Binding-site contacts:
Ligand atom CG1 contacts residue PHE451 of chain 5.E at 3.4 Å (hydrophobic).
Ligand atom CZ contacts residue HIS446 of chain 5.E at 3.7 Å.
Ligand atom OH contacts residue THR445 of chain 5.E at 3.2 Å.
Ligand atom O contacts residue ARG149 of chain 5.E at 2.6 Å (salt-bridge).
Ligand atom CE1 contacts residue PRO180 of chain 5.A at 3.2 Å (hydrophobic).
Ligand atom OD1 contacts residue LYS339 of chain 5.E at 2.9 Å (salt-bridge).
Ligand atom OH contacts residue LEU239 of chain 5.A at 3.7 Å.
Ligand atom CE2 contacts residue MET179 of chain 5.A at 3.7 Å (hydrophobic).
Ligand atom CG contacts residue ARG450 of chain 5.E at 3.5 Å.
Ligand atom CG1 contacts residue GLU155 of chain 5.E at 3.8 Å.
Ligand atom CB contacts residue ARG450 of chain 5.E at 3.6 Å.
Ligand atom CG contacts residue PRO452 of chain 5.E at 3.5 Å (hydrophobic).
Ligand atom CZ contacts residue THR445 of chain 5.E at 3.4 Å.
Ligand atom CG contacts residue TYR244 of chain 5.A at 3.1 Å (hydrophobic).
Ligand atom CD1 contacts residue PRO180 of chain 5.A at 3.5 Å (hydrophobic).
Ligand atom C contacts residue ARG149 of chain 5.E at 3.8 Å.
Ligand atom CG2 contacts residue LEU145 of chain 5.E at 3.8 Å (hydrophobic).
Ligand atom CG contacts residue LYS339 of chain 5.E at 3.8 Å.
Ligand atom CD contacts residue ARG450 of chain 5.E at 2.9 Å.
Ligand atom OD1 contacts residue GLU155 of chain 5.E at 3.8 Å.
Ligand atom O contacts residue HIS446 of chain 5.E at 2.8 Å.
Ligand atom OH contacts residue HIS446 of chain 5.E at 3.1 Å (h-bond).
Ligand atom CE1 contacts residue THR445 of chain 5.E at 3.3 Å.
Ligand atom CB contacts residue LYS339 of chain 5.E at 2.9 Å.
Ligand atom OH contacts residue MET179 of chain 5.A at 3.4 Å (h-bond).
Ligand atom O contacts residue ARG450 of chain 5.E at 3.3 Å (salt-bridge).
Ligand atom OD2 contacts residue LYS339 of chain 5.E at 3.6 Å.
Ligand atom CA contacts residue LYS339 of chain 5.E at 3.1 Å.
Ligand atom CZ contacts residue ASP172 of chain 5.A at 3.8 Å.
Ligand atom CA contacts residue GLU155 of chain 5.E at 3.9 Å.
Ligand atom CE1 contacts residue ARG149 of chain 5.E at 3.6 Å.
Ligand atom ND2 contacts residue GLU155 of chain 5.E at 3.1 Å (salt-bridge).
Ligand atom CG2 contacts residue GLU155 of chain 5.E at 3.7 Å.
Ligand atom C contacts residue HIS446 of chain 5.E at 3.4 Å.
Ligand atom CG contacts residue GLU155 of chain 5.E at 3.8 Å.
Ligand atom CB contacts residue PRO452 of chain 5.E at 3.9 Å (hydrophobic).
Ligand atom CG1 contacts residue ARG450 of chain 5.E at 3.4 Å.
Ligand atom CE2 contacts residue HIS446 of chain 5.E at 3.5 Å.
Ligand atom CZ contacts residue ARG149 of chain 5.E at 3.8 Å.
Ligand atom CB contacts residue GLN245 of chain 5.A at 3.6 Å.

Sequence of chain 5.A:
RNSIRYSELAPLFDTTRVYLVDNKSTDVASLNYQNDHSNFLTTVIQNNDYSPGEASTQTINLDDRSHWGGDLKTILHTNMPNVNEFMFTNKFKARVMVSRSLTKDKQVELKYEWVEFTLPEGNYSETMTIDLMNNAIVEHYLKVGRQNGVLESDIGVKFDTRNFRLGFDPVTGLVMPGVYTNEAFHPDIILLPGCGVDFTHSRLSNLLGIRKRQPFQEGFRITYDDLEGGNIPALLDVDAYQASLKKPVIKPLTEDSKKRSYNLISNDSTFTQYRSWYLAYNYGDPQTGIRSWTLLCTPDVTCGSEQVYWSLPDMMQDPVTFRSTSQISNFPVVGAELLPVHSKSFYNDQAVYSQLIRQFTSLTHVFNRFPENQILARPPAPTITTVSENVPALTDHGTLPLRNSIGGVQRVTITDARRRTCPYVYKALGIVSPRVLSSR

Sequence of chain 5.E:
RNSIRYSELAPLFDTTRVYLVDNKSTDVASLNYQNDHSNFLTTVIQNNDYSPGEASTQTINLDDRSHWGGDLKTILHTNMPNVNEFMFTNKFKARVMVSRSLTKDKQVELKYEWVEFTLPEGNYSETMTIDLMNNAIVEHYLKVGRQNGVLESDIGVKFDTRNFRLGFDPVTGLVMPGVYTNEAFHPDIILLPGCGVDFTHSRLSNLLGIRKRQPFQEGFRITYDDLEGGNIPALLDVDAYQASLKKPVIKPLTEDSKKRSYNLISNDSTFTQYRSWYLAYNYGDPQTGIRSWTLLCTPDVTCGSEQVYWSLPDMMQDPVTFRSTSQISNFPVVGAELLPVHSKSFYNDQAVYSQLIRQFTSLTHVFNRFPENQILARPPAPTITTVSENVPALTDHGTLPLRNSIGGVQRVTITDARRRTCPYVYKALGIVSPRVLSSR

The protein below binds the small molecule below.
Small molecule (SMILES): CC(C)[C@H](NC(=O)[C@@H]1CCCN1C(=O)[C@H](CC(N)=O)NC(=O)[C@H](Cc1ccccc1)NC(=O)[C@@H](N)[C@@H](C)O)C(=O)N[C@@H](Cc1ccc(O)cc1)C(=O)N1CCC[C@H]1C(=O)N[C@@H](Cc1ccc(O)cc1)C(=O)N[C@@H](CC(=O)O)C(=O)N[C@H](C=O)[C@@H](C)O